Sequence of chain 1.B:
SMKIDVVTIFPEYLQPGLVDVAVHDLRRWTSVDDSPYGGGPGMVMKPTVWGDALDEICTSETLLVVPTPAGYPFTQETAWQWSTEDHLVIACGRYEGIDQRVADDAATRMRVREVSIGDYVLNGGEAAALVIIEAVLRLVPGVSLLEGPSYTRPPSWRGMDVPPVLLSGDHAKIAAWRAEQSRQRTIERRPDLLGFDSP

The small molecule below binds the protein below.
Small molecule (SMILES): CN1CCC[C@H](Cn2ccc3ccc(-c4n[nH]c(N)c4C#N)cc32)C1

Sequence of chain 1.A:
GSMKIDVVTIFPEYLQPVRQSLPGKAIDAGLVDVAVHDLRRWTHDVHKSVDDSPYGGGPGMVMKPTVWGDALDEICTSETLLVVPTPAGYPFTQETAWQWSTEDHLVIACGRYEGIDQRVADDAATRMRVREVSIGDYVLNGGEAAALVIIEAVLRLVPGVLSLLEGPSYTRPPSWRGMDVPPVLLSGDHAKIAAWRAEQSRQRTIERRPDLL

Binding-site contacts:
Ligand atom C04 contacts residue GLU182 of chain 1.B at 3.2 Å.
Ligand atom N16 contacts residue THR86 of chain 1.A at 3.4 Å (h-bond).
Ligand atom C01 contacts residue GLU114 of chain 1.A at 3.4 Å.
Ligand atom N19 contacts residue TYR138 of chain 1.A at 2.7 Å (h-bond).
Ligand atom C17 contacts residue TYR138 of chain 1.A at 3.5 Å (hydrophobic).
Ligand atom N18 contacts residue SER134 of chain 1.A at 3.0 Å (h-bond).
Ligand atom N16 contacts residue ILE135 of chain 1.A at 3.6 Å (h-bond).
Ligand atom N16 contacts residue SER134 of chain 1.A at 3.5 Å.
Ligand atom C21 contacts residue PRO87 of chain 1.A at 3.7 Å (hydrophobic).
Ligand atom N20 contacts residue LEU140 of chain 1.A at 3.0 Å (h-bond).
Ligand atom C03 contacts residue GLU182 of chain 1.B at 3.7 Å.
Ligand atom C03 contacts residue TYR113 of chain 1.A at 3.6 Å (hydrophobic).
Ligand atom C25 contacts residue TYR113 of chain 1.A at 3.2 Å (hydrophobic).
Ligand atom N09 contacts residue GLY142 of chain 1.A at 3.6 Å.
Ligand atom N18 contacts residue TYR138 of chain 1.A at 3.5 Å (h-bond).
Ligand atom C08 contacts residue ASN141 of chain 1.A at 3.4 Å.
Ligand atom N16 contacts residue VAL133 of chain 1.A at 3.4 Å (h-bond).
Ligand atom C06 contacts residue LEU140 of chain 1.A at 3.5 Å (hydrophobic).
Ligand atom C10 contacts residue GLY142 of chain 1.A at 3.5 Å.
Ligand atom C23 contacts residue GLY142 of chain 1.A at 3.5 Å.
Ligand atom C21 contacts residue THR86 of chain 1.A at 3.6 Å.
Ligand atom C24 contacts residue GLY142 of chain 1.A at 3.7 Å.
Ligand atom C24 contacts residue GLY111 of chain 1.A at 3.4 Å.
Ligand atom C22 contacts residue GLY143 of chain 1.A at 3.5 Å.
Ligand atom N09 contacts residue ASN141 of chain 1.A at 3.6 Å.
Ligand atom C05 contacts residue VAL139 of chain 1.A at 3.6 Å (hydrophobic).
Ligand atom C11 contacts residue PRO87 of chain 1.A at 3.6 Å (hydrophobic).
Ligand atom N18 contacts residue GLY136 of chain 1.A at 3.0 Å (h-bond).
Ligand atom C22 contacts residue GLY142 of chain 1.A at 3.7 Å.
Ligand atom N16 contacts residue PRO85 of chain 1.A at 3.5 Å.
Ligand atom N02 contacts residue GLU182 of chain 1.B at 2.7 Å (salt-bridge).
Ligand atom C22 contacts residue PRO85 of chain 1.A at 3.4 Å (hydrophobic).
Ligand atom N16 contacts residue ALA146 of chain 1.A at 3.4 Å.
Ligand atom C11 contacts residue LEU140 of chain 1.A at 3.6 Å (hydrophobic).
Ligand atom C12 contacts residue PRO87 of chain 1.A at 3.5 Å (hydrophobic).
Ligand atom N18 contacts residue ILE135 of chain 1.A at 3.6 Å.
Ligand atom C08 contacts residue TYR113 of chain 1.A at 3.5 Å (hydrophobic).
Ligand atom N19 contacts residue LEU140 of chain 1.A at 3.4 Å (h-bond).
Ligand atom C08 contacts residue LEU140 of chain 1.A at 3.3 Å (hydrophobic).
Ligand atom C01 contacts residue GLU182 of chain 1.B at 3.2 Å.